This protein binds this small molecule.
Small molecule (SMILES): C[N+](C)(C)CCCC(=O)O

Sequence of chain 1.C:
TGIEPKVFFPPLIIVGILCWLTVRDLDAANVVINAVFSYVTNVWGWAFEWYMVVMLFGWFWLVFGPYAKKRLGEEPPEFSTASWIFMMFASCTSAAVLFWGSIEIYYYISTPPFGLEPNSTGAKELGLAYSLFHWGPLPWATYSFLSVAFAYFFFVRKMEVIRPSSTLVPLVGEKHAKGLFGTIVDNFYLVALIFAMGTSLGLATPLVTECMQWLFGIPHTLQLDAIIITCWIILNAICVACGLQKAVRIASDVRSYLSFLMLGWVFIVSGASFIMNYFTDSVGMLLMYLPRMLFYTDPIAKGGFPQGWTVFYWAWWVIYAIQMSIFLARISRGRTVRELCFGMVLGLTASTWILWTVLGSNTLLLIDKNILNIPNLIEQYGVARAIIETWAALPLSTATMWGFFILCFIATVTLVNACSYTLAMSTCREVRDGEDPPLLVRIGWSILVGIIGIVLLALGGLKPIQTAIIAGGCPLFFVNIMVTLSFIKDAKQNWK

Binding-site contacts:
Ligand atom C9 contacts residue TRP323 of chain 1.C at 4.0 Å (hydrophobic).
Ligand atom C9 contacts residue TYR327 of chain 1.C at 3.4 Å (hydrophobic).
Ligand atom O4 contacts residue MET331 of chain 1.C at 3.1 Å (h-bond).
Ligand atom O7 contacts residue TRP147 of chain 1.C at 3.8 Å.
Ligand atom C5 contacts residue TRP147 of chain 1.C at 3.8 Å (hydrophobic).
Ligand atom C10 contacts residue TRP324 of chain 1.C at 4.5 Å (hydrophobic).
Ligand atom C3 contacts residue TYR327 of chain 1.C at 3.6 Å (hydrophobic).
Ligand atom C10 contacts residue TRP323 of chain 1.C at 2.9 Å (hydrophobic).
Ligand atom N1 contacts residue TRP323 of chain 1.C at 4.1 Å.
Ligand atom O4 contacts residue TRP147 of chain 1.C at 3.8 Å.
Ligand atom C6 contacts residue TRP324 of chain 1.C at 4.1 Å (hydrophobic).
Ligand atom O4 contacts residue TYR150 of chain 1.C at 4.3 Å.
Ligand atom C10 contacts residue TYR327 of chain 1.C at 4.0 Å (hydrophobic).
Ligand atom C2 contacts residue TRP142 of chain 1.C at 4.1 Å (hydrophobic).
Ligand atom C5 contacts residue MET331 of chain 1.C at 4.3 Å (hydrophobic).
Ligand atom C6 contacts residue TRP147 of chain 1.C at 4.5 Å (hydrophobic).
Ligand atom C8 contacts residue TRP323 of chain 1.C at 4.2 Å (hydrophobic).
Ligand atom N1 contacts residue TRP142 of chain 1.C at 4.3 Å.
Ligand atom C6 contacts residue TYR327 of chain 1.C at 4.3 Å (hydrophobic).
Ligand atom C6 contacts residue TYR150 of chain 1.C at 3.9 Å (hydrophobic).
Ligand atom C8 contacts residue TRP142 of chain 1.C at 3.5 Å (hydrophobic).
Ligand atom N1 contacts residue TYR327 of chain 1.C at 4.3 Å.